Binding-site contacts:
Ligand atom C14 contacts residue HIS4 of chain 1.A at 3.5 Å.
Ligand atom C16 contacts residue HIS4 of chain 1.A at 3.5 Å.
Ligand atom S contacts residue HIS15 of chain 1.A at 4.0 Å.
Ligand atom C4 contacts residue ASP19 of chain 1.A at 4.0 Å.
Ligand atom C2 contacts residue HIS10 of chain 1.A at 3.5 Å.
Ligand atom OXB contacts residue HIS4 of chain 1.A at 3.2 Å (h-bond).
Ligand atom C18 contacts residue HIS4 of chain 1.A at 4.1 Å.
Ligand atom C13 contacts residue HIS4 of chain 1.A at 3.8 Å.
Ligand atom CU contacts residue HIS4 of chain 1.A at 1.8 Å.
Ligand atom C3 contacts residue HIS15 of chain 1.A at 4.0 Å.
Ligand atom C5 contacts residue ASP19 of chain 1.A at 3.8 Å.
Ligand atom C12 contacts residue ASN11 of chain 1.A at 3.9 Å.
Ligand atom O1 contacts residue ASP19 of chain 1.A at 3.5 Å (salt-bridge).
Ligand atom O2 contacts residue TRP5 of chain 1.A at 3.6 Å.
Ligand atom C10 contacts residue HIS4 of chain 1.A at 4.0 Å.
Ligand atom C2 contacts residue ASN11 of chain 1.A at 3.8 Å.
Ligand atom C11 contacts residue HIS4 of chain 1.A at 3.6 Å.
Ligand atom O2 contacts residue HIS15 of chain 1.A at 3.8 Å.
Ligand atom C3 contacts residue ASN11 of chain 1.A at 3.9 Å.
Ligand atom S contacts residue ASP19 of chain 1.A at 3.6 Å (salt-bridge).
Ligand atom C8 contacts residue HIS10 of chain 1.A at 3.8 Å.
Ligand atom N20 contacts residue HIS4 of chain 1.A at 3.9 Å.
Ligand atom N1 contacts residue TRP16 of chain 1.A at 3.7 Å.
Ligand atom O1 contacts residue TRP5 of chain 1.A at 3.6 Å.
Ligand atom O2 contacts residue TRP16 of chain 1.A at 3.2 Å.
Ligand atom O1 contacts residue PHE20 of chain 1.A at 3.6 Å.
Ligand atom N1 contacts residue ASP19 of chain 1.A at 2.7 Å (salt-bridge).
Ligand atom C24 contacts residue HIS4 of chain 1.A at 3.2 Å.
Ligand atom N17 contacts residue HIS4 of chain 1.A at 3.2 Å (h-bond).
Ligand atom S contacts residue TRP5 of chain 1.A at 4.0 Å.
Ligand atom C5 contacts residue HIS3 of chain 1.A at 4.0 Å.
Ligand atom O10 contacts residue HIS4 of chain 1.A at 3.6 Å.
Ligand atom C15 contacts residue HIS4 of chain 1.A at 3.2 Å.
Ligand atom O2 contacts residue ASN11 of chain 1.A at 3.8 Å.
Ligand atom C12 contacts residue HIS4 of chain 1.A at 3.7 Å.
Ligand atom C6 contacts residue HIS4 of chain 1.A at 3.7 Å.
Ligand atom C23 contacts residue HIS4 of chain 1.A at 3.3 Å.
Ligand atom OXD contacts residue HIS4 of chain 1.A at 2.2 Å.
Ligand atom C5 contacts residue HIS4 of chain 1.A at 4.0 Å.
Ligand atom N1 contacts residue HIS15 of chain 1.A at 3.0 Å (h-bond).

Sequence of chain 1.A:
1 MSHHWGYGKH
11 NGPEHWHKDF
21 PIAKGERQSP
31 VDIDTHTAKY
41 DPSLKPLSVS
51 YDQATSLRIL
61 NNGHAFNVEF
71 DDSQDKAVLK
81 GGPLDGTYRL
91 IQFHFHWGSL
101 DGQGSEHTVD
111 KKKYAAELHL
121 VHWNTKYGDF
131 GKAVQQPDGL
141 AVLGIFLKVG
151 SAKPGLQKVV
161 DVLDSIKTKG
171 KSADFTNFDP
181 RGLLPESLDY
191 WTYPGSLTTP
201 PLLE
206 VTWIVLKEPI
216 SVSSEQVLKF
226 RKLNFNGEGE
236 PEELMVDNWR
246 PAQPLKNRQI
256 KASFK

A protein and the small-molecule ligand that binds it are described below.
Small molecule (SMILES): NS(=O)(=O)c1ccc(CCNC(=O)c2cccc(NC(=O)CN3CC(=O)O[Cu]OC(=O)C3)c2)cc1